A protein and the small-molecule ligand that binds it are described below.
Small molecule (SMILES): Cc1nc(NC(=O)N2CCC[C@H]2C(N)=O)sc1-c1ccnc(C(C)(C)C(F)(F)F)c1

Binding-site contacts:
Ligand atom C8 contacts residue GLN859 of chain 1.A at 3.4 Å.
Ligand atom F1 contacts residue ILE848 of chain 1.A at 3.8 Å.
Ligand atom C4 contacts residue VAL851 of chain 1.A at 3.5 Å (hydrophobic).
Ligand atom C5 contacts residue SER854 of chain 1.A at 3.9 Å.
Ligand atom C12 contacts residue ILE932 of chain 1.A at 3.8 Å (hydrophobic).
Ligand atom N3 contacts residue GLN859 of chain 1.A at 3.0 Å (h-bond).
Ligand atom F contacts residue ILE848 of chain 1.A at 3.4 Å.
Ligand atom C3 contacts residue TRP780 of chain 1.A at 3.6 Å (hydrophobic).
Ligand atom C contacts residue GLU849 of chain 1.A at 3.2 Å.
Ligand atom C11 contacts residue ILE932 of chain 1.A at 3.6 Å (hydrophobic).
Ligand atom N2 contacts residue TRP780 of chain 1.A at 3.7 Å.
Ligand atom N3 contacts residue MET922 of chain 1.A at 3.5 Å.
Ligand atom O contacts residue MET922 of chain 1.A at 3.9 Å.
Ligand atom C8 contacts residue SER854 of chain 1.A at 3.8 Å.
Ligand atom C contacts residue TYR836 of chain 1.A at 3.6 Å (hydrophobic).
Ligand atom F contacts residue LYS802 of chain 1.A at 3.2 Å.
Ligand atom N contacts residue VAL851 of chain 1.A at 3.0 Å (h-bond).
Ligand atom O1 contacts residue GLN859 of chain 1.A at 2.5 Å (h-bond).
Ligand atom O contacts residue TRP780 of chain 1.A at 3.6 Å.
Ligand atom F2 contacts residue PRO778 of chain 1.A at 3.9 Å.
Ligand atom F1 contacts residue ILE800 of chain 1.A at 3.2 Å.
Ligand atom N contacts residue VAL850 of chain 1.A at 3.8 Å.
Ligand atom C12 contacts residue TYR836 of chain 1.A at 3.4 Å (hydrophobic).
Ligand atom C16 contacts residue MET772 of chain 1.A at 3.5 Å (hydrophobic).
Ligand atom C14 contacts residue ILE800 of chain 1.A at 3.9 Å (hydrophobic).
Ligand atom C11 contacts residue TYR836 of chain 1.A at 3.6 Å (hydrophobic).
Ligand atom N3 contacts residue HIS855 of chain 1.A at 3.6 Å.
Ligand atom F2 contacts residue LYS802 of chain 1.A at 3.6 Å.
Ligand atom C2 contacts residue VAL851 of chain 1.A at 3.9 Å (hydrophobic).
Ligand atom C4 contacts residue SER854 of chain 1.A at 3.3 Å.
Ligand atom N1 contacts residue MET922 of chain 1.A at 3.7 Å.
Ligand atom N1 contacts residue VAL851 of chain 1.A at 3.1 Å (h-bond).
Ligand atom N1 contacts residue VAL850 of chain 1.A at 3.9 Å.
Ligand atom C2 contacts residue MET922 of chain 1.A at 3.7 Å (hydrophobic).
Ligand atom C3 contacts residue MET922 of chain 1.A at 3.8 Å (hydrophobic).
Ligand atom N2 contacts residue SER854 of chain 1.A at 3.5 Å (h-bond).
Ligand atom C contacts residue VAL851 of chain 1.A at 3.7 Å (hydrophobic).
Ligand atom N3 contacts residue SER854 of chain 1.A at 2.8 Å (h-bond).
Ligand atom N4 contacts residue ILE848 of chain 1.A at 3.8 Å.
Ligand atom C1 contacts residue VAL851 of chain 1.A at 3.7 Å (hydrophobic).

Sequence of chain 1.A:
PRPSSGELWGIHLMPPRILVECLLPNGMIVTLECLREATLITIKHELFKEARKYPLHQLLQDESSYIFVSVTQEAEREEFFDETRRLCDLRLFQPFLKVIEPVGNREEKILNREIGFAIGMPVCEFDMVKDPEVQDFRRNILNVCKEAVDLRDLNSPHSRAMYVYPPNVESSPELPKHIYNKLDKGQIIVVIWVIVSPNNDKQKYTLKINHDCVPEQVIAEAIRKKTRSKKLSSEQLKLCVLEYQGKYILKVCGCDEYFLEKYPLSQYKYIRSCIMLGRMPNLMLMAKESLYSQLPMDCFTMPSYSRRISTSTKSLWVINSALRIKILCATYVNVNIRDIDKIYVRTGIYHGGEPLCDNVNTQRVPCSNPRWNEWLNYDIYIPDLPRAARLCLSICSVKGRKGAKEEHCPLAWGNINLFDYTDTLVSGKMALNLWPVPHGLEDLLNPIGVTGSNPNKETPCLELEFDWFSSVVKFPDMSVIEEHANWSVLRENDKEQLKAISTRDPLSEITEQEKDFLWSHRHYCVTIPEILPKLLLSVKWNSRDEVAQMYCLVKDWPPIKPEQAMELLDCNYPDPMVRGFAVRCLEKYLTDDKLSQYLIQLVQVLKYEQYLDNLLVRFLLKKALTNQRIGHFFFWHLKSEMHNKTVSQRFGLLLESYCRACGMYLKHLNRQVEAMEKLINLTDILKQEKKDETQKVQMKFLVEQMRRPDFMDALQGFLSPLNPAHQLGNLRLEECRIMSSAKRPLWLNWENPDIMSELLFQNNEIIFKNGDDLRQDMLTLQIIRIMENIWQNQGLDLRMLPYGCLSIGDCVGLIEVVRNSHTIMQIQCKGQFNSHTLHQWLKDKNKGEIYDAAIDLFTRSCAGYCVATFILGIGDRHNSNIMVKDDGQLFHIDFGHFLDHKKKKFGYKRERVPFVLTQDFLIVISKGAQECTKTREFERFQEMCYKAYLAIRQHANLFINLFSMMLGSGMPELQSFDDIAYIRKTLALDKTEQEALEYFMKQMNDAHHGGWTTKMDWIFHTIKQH